Binding-site contacts:
Ligand atom CAL contacts residue TYR127 of chain 2.B at 3.4 Å (hydrophobic).
Ligand atom CAE contacts residue PHE298 of chain 2.B at 3.2 Å (hydrophobic).
Ligand atom NAO contacts residue PHE298 of chain 2.B at 4.0 Å.
Ligand atom CAR contacts residue TYR127 of chain 2.B at 4.1 Å (hydrophobic).
Ligand atom NAO contacts residue PHE300 of chain 2.B at 3.5 Å.
Ligand atom CAE contacts residue PHE300 of chain 2.B at 4.0 Å (hydrophobic).
Ligand atom CAF contacts residue TYR75 of chain 2.B at 3.3 Å (hydrophobic).
Ligand atom CAG contacts residue TRP289 of chain 2.B at 3.3 Å (hydrophobic).
Ligand atom CAJ contacts residue TRP289 of chain 2.B at 3.0 Å (hydrophobic).
Ligand atom CAK contacts residue TYR344 of chain 2.B at 3.9 Å (hydrophobic).
Ligand atom NAN contacts residue TYR340 of chain 2.B at 3.5 Å (h-bond).
Ligand atom OAC contacts residue TYR340 of chain 2.B at 3.4 Å (h-bond).
Ligand atom CAD contacts residue PHE341 of chain 2.B at 3.9 Å (hydrophobic).
Ligand atom CAR contacts residue PHE300 of chain 2.B at 3.7 Å (hydrophobic).
Ligand atom CAM contacts residue TYR127 of chain 2.B at 4.0 Å (hydrophobic).
Ligand atom NAO contacts residue PHE341 of chain 2.B at 2.7 Å.
Ligand atom CAR contacts residue TYR340 of chain 2.B at 4.2 Å (hydrophobic).
Ligand atom CAM contacts residue TYR75 of chain 2.B at 4.1 Å (hydrophobic).
Ligand atom NAN contacts residue GOL1 of chain 2.I at 4.0 Å.
Ligand atom CAD contacts residue TYR340 of chain 2.B at 3.3 Å (hydrophobic).
Ligand atom NAS contacts residue TYR127 of chain 2.B at 4.0 Å.
Ligand atom CAI contacts residue TYR75 of chain 2.B at 3.3 Å (hydrophobic).
Ligand atom CAK contacts residue TYR127 of chain 2.B at 3.8 Å (hydrophobic).
Ligand atom CAH contacts residue TYR344 of chain 2.B at 3.9 Å (hydrophobic).
Ligand atom CAR contacts residue PHE341 of chain 2.B at 3.5 Å (hydrophobic).
Ligand atom NAN contacts residue PHE341 of chain 2.B at 3.4 Å.
Ligand atom NAT contacts residue TRP289 of chain 2.B at 3.7 Å.
Ligand atom CAL contacts residue TYR344 of chain 2.B at 3.7 Å (hydrophobic).
Ligand atom CAM contacts residue TRP289 of chain 2.B at 3.5 Å (hydrophobic).
Ligand atom OAC contacts residue TYR127 of chain 2.B at 4.1 Å.
Ligand atom NAN contacts residue PHE300 of chain 2.B at 4.0 Å.
Ligand atom OAC contacts residue GOL1 of chain 2.I at 2.8 Å (h-bond).
Ligand atom CAD contacts residue TYR127 of chain 2.B at 3.3 Å (hydrophobic).
Ligand atom NAN contacts residue TYR127 of chain 2.B at 4.1 Å.
Ligand atom CAE contacts residue PHE341 of chain 2.B at 3.1 Å (hydrophobic).
Ligand atom CAH contacts residue PHE298 of chain 2.B at 4.2 Å (hydrophobic).
Ligand atom CAK contacts residue TRP289 of chain 2.B at 3.3 Å (hydrophobic).
Ligand atom NAT contacts residue TYR75 of chain 2.B at 4.1 Å.
Ligand atom CAM contacts residue TYR344 of chain 2.B at 4.0 Å (hydrophobic).
Ligand atom CAD contacts residue PHE300 of chain 2.B at 3.9 Å (hydrophobic).

Sequence of chain 2.B:
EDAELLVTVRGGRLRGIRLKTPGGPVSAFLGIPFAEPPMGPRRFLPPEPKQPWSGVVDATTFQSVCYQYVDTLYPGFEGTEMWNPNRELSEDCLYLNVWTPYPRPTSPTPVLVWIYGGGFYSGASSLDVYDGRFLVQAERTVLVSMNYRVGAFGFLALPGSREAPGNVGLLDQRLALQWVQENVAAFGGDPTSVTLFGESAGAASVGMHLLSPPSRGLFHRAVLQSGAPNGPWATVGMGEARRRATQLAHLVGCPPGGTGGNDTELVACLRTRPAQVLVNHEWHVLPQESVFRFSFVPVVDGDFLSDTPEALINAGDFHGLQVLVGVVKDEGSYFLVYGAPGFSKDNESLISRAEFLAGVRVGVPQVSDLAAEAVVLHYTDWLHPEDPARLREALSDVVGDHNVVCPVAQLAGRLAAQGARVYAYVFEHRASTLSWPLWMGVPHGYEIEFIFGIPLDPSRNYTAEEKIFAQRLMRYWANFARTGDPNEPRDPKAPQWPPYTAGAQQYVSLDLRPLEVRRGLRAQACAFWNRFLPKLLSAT

The protein below binds the small molecule below.
Small molecule (SMILES): NC(=O)c1cc[n+](CCCn2ccnc2/C=N/O)cc1